This small molecule binds to this protein.
Small molecule (SMILES): CC(=O)N[C@@H]1[C@@H](O)[C@H](O)[C@@H](CO)O[C@H]1O

Sequence of chain 1.C:
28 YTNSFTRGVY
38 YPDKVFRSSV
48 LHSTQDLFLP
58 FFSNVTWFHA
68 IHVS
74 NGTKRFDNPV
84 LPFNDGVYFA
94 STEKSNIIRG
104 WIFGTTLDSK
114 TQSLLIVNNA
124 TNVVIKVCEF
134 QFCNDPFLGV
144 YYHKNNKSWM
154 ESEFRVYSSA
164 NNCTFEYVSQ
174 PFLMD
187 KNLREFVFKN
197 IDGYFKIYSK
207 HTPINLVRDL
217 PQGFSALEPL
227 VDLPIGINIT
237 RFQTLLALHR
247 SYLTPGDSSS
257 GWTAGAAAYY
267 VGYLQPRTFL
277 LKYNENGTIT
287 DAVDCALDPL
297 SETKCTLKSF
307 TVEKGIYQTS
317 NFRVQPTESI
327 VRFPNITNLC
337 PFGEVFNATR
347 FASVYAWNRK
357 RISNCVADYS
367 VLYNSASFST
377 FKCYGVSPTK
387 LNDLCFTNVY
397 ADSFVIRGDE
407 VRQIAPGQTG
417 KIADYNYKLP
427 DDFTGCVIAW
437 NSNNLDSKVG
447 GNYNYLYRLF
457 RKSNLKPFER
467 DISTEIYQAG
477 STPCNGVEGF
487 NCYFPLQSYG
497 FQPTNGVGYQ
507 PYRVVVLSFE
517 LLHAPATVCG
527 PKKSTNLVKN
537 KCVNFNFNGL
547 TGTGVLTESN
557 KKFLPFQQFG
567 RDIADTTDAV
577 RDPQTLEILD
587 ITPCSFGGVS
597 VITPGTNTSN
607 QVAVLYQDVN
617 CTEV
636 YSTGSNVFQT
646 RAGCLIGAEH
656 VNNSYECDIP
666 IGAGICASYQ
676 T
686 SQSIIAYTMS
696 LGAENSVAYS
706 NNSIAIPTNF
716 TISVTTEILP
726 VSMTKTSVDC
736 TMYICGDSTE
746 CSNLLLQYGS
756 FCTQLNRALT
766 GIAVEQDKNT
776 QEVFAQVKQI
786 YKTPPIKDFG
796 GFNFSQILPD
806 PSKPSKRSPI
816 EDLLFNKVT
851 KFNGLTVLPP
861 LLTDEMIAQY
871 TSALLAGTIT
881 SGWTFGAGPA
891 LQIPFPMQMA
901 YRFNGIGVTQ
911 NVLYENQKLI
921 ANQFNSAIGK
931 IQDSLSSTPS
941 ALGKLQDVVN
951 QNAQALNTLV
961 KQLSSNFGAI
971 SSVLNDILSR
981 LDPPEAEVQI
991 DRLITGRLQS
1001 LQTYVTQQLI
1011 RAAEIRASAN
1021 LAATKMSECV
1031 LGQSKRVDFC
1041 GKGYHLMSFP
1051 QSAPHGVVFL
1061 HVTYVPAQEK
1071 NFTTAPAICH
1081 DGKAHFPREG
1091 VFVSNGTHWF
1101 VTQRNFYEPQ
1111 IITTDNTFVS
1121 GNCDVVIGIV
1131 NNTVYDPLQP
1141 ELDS

Binding-site contacts:
Ligand atom C3 contacts residue THR124 of chain 1.C at 3.9 Å.
Ligand atom C2 contacts residue THR124 of chain 1.C at 4.0 Å.
Ligand atom C5 contacts residue THR124 of chain 1.C at 3.2 Å.
Ligand atom C4 contacts residue ASN122 of chain 1.C at 4.2 Å.
Ligand atom C3 contacts residue ASN122 of chain 1.C at 3.8 Å.
Ligand atom C1 contacts residue ASN125 of chain 1.C at 3.9 Å.
Ligand atom O7 contacts residue ASN122 of chain 1.C at 3.0 Å (h-bond).
Ligand atom C7 contacts residue ASN122 of chain 1.C at 3.1 Å.
Ligand atom O7 contacts residue GLU154 of chain 1.C at 4.0 Å.
Ligand atom N2 contacts residue ASN122 of chain 1.C at 2.9 Å (h-bond).
Ligand atom C6 contacts residue VAL127 of chain 1.C at 3.7 Å (hydrophobic).
Ligand atom C6 contacts residue ASN125 of chain 1.C at 3.4 Å.
Ligand atom C6 contacts residue ASN122 of chain 1.C at 4.5 Å.
Ligand atom C4 contacts residue THR124 of chain 1.C at 4.1 Å.
Ligand atom C1 contacts residue ALA123 of chain 1.C at 4.4 Å (hydrophobic).
Ligand atom C2 contacts residue ASN122 of chain 1.C at 2.4 Å.
Ligand atom O5 contacts residue THR124 of chain 1.C at 3.5 Å (h-bond).
Ligand atom C1 contacts residue THR124 of chain 1.C at 3.2 Å.
Ligand atom O6 contacts residue ASN125 of chain 1.C at 3.9 Å.
Ligand atom C8 contacts residue ASN122 of chain 1.C at 4.3 Å.
Ligand atom N2 contacts residue THR124 of chain 1.C at 3.9 Å.
Ligand atom C5 contacts residue ASN122 of chain 1.C at 3.7 Å.
Ligand atom O5 contacts residue ASN122 of chain 1.C at 2.4 Å (h-bond).
Ligand atom O5 contacts residue ASN125 of chain 1.C at 3.3 Å (h-bond).
Ligand atom C8 contacts residue ALA123 of chain 1.C at 4.1 Å (hydrophobic).
Ligand atom C5 contacts residue ASN125 of chain 1.C at 3.3 Å.
Ligand atom C6 contacts residue THR124 of chain 1.C at 4.3 Å.
Ligand atom O5 contacts residue VAL127 of chain 1.C at 3.9 Å.
Ligand atom C1 contacts residue ASN122 of chain 1.C at 1.4 Å.
Ligand atom C5 contacts residue VAL127 of chain 1.C at 4.5 Å (hydrophobic).
Ligand atom O7 contacts residue PHE157 of chain 1.C at 4.3 Å.